Binding-site contacts:
Ligand atom C7 contacts residue ASN1131 of chain 1.A at 3.8 Å.
Ligand atom C7 contacts residue CYS1079 of chain 1.A at 4.1 Å (hydrophobic).
Ligand atom O5 contacts residue ASN1131 of chain 1.A at 2.4 Å (h-bond).
Ligand atom O6 contacts residue ASN1131 of chain 1.A at 4.3 Å.
Ligand atom C4 contacts residue ASN1131 of chain 1.A at 4.2 Å.
Ligand atom C5 contacts residue ASN1131 of chain 1.A at 3.7 Å.
Ligand atom O7 contacts residue VAL1130 of chain 1.A at 4.1 Å.
Ligand atom C8 contacts residue HIS1080 of chain 1.A at 3.4 Å.
Ligand atom C2 contacts residue ASN1131 of chain 1.A at 2.5 Å.
Ligand atom C8 contacts residue ASP1081 of chain 1.A at 4.3 Å.
Ligand atom C8 contacts residue CYS1079 of chain 1.A at 3.7 Å (hydrophobic).
Ligand atom C8 contacts residue CYS1123 of chain 1.A at 3.7 Å (hydrophobic).
Ligand atom C8 contacts residue GLY1082 of chain 1.A at 4.0 Å.
Ligand atom O7 contacts residue CYS1079 of chain 1.A at 3.8 Å.
Ligand atom O7 contacts residue ASN1131 of chain 1.A at 4.3 Å.
Ligand atom C1 contacts residue ASN1131 of chain 1.A at 1.4 Å.
Ligand atom O7 contacts residue CYS1123 of chain 1.A at 4.4 Å.
Ligand atom C3 contacts residue ASN1131 of chain 1.A at 3.8 Å.
Ligand atom N2 contacts residue ASN1131 of chain 1.A at 2.9 Å (h-bond).

This small molecule binds to this protein.
Small molecule (SMILES): CC(=O)N[C@H]1[C@H](O[C@H]2[C@H](O)[C@@H](NC(C)=O)CO[C@@H]2CO)O[C@H](CO)[C@@H](O)[C@@H]1O

Sequence of chain 1.A:
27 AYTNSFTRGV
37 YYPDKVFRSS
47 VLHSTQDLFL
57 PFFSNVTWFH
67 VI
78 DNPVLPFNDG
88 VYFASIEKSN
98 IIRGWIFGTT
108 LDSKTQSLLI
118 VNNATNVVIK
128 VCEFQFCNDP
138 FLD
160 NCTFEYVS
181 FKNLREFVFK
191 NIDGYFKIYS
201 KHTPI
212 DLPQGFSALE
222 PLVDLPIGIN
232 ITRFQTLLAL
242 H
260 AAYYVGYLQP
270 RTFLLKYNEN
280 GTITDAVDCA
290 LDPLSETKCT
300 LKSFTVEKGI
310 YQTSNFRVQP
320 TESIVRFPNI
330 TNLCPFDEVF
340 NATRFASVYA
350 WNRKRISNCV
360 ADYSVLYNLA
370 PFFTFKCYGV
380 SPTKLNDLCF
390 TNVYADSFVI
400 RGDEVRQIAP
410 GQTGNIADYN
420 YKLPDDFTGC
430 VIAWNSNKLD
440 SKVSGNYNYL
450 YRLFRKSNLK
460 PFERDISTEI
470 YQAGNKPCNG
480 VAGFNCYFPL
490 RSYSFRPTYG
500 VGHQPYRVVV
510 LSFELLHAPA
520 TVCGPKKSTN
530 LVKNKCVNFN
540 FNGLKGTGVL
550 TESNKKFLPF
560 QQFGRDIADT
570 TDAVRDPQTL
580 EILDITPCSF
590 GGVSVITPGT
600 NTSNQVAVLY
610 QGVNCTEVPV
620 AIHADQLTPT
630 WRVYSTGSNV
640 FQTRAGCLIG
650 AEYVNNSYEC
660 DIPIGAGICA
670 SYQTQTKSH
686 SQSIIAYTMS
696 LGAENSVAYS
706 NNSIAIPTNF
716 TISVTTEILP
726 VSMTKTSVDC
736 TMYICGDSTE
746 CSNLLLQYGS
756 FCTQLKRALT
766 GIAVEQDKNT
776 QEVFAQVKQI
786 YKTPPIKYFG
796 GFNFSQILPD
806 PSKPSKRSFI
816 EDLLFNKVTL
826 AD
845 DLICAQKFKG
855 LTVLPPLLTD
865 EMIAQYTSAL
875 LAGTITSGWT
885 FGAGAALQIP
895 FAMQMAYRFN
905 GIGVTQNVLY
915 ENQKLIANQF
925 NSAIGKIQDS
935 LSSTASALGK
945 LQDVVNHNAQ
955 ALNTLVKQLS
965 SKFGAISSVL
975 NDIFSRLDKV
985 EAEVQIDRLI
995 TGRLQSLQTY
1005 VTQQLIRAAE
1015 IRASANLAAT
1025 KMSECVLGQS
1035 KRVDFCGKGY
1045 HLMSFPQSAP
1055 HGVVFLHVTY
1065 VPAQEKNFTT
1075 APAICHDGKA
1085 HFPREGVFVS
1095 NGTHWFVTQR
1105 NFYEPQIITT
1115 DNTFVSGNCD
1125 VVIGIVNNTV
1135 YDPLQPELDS